Binding-site contacts:
Ligand atom C20 contacts residue GLU21 of chain 1.F at 3.6 Å.
Ligand atom N9 contacts residue GLY27 of chain 1.F at 3.2 Å (h-bond).
Ligand atom C14 contacts residue THR28 of chain 1.H at 3.5 Å.
Ligand atom N9 contacts residue GLY29 of chain 1.F at 3.6 Å.
Ligand atom S1 contacts residue GLY27 of chain 1.F at 3.8 Å.
Ligand atom O17 contacts residue GLY22 of chain 1.F at 3.7 Å.
Ligand atom O16 contacts residue GLY29 of chain 1.F at 3.2 Å.
Ligand atom C20 contacts residue GLY22 of chain 1.F at 3.7 Å.
Ligand atom C20 contacts residue VAL18 of chain 1.F at 3.3 Å (hydrophobic).
Ligand atom O15 contacts residue GLY27 of chain 1.F at 3.1 Å.
Ligand atom N11 contacts residue 95S1 of chain 1.P at 3.8 Å.
Ligand atom N11 contacts residue ARG23 of chain 1.F at 3.8 Å.
Ligand atom N4 contacts residue GLY22 of chain 1.F at 3.9 Å.
Ligand atom N4 contacts residue THR28 of chain 1.F at 3.5 Å (h-bond).
Ligand atom O16 contacts residue THR32 of chain 1.F at 3.0 Å (h-bond).
Ligand atom O15 contacts residue GLY29 of chain 1.F at 3.9 Å.
Ligand atom N4 contacts residue GLY29 of chain 1.F at 3.0 Å (h-bond).
Ligand atom C7 contacts residue GLY27 of chain 1.F at 3.7 Å.
Ligand atom C2 contacts residue GLY22 of chain 1.F at 3.6 Å.
Ligand atom O17 contacts residue GLY29 of chain 1.F at 3.3 Å.
Ligand atom C7 contacts residue GLY29 of chain 1.F at 3.2 Å.
Ligand atom S5 contacts residue 95S1 of chain 1.P at 3.8 Å.
Ligand atom C8 contacts residue GLY22 of chain 1.F at 3.4 Å.
Ligand atom BR19 contacts residue GLY29 of chain 1.H at 3.9 Å.
Ligand atom O21 contacts residue LEU31 of chain 1.F at 3.5 Å.
Ligand atom N9 contacts residue GLY22 of chain 1.F at 3.5 Å (h-bond).
Ligand atom O16 contacts residue LEU31 of chain 1.F at 3.0 Å (h-bond).
Ligand atom C14 contacts residue 95S1 of chain 1.P at 3.8 Å.
Ligand atom C12 contacts residue GLY22 of chain 1.F at 3.6 Å.
Ligand atom O15 contacts residue THR28 of chain 1.F at 3.4 Å (h-bond).
Ligand atom BR19 contacts residue MET19 of chain 1.F at 3.8 Å.
Ligand atom C14 contacts residue ARG23 of chain 1.F at 3.5 Å.
Ligand atom N4 contacts residue GLY27 of chain 1.F at 3.0 Å.
Ligand atom C13 contacts residue 95S1 of chain 1.P at 3.8 Å.
Ligand atom O16 contacts residue GLU30 of chain 1.F at 3.5 Å (salt-bridge).
Ligand atom S1 contacts residue GLY29 of chain 1.F at 3.6 Å.
Ligand atom C23 contacts residue MET178 of chain 1.F at 3.6 Å (hydrophobic).
Ligand atom C8 contacts residue THR32 of chain 1.F at 3.3 Å.
Ligand atom C7 contacts residue GLY22 of chain 1.F at 3.5 Å.
Ligand atom O17 contacts residue THR32 of chain 1.F at 2.7 Å (h-bond).

Sequence of chain 1.H:
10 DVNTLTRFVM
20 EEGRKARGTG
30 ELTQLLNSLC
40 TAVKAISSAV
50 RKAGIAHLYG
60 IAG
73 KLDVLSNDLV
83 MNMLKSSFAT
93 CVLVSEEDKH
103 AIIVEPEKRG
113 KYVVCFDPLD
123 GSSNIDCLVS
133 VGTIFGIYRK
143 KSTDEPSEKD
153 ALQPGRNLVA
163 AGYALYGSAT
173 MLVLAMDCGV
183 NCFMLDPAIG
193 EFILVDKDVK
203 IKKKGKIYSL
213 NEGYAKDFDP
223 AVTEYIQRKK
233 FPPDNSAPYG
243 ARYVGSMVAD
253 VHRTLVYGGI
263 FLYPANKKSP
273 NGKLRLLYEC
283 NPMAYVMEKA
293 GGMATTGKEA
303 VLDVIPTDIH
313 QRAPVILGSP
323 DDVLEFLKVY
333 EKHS

The small molecule below binds the protein below.
Small molecule (SMILES): COCCc1sc(S(=O)(=O)NC(=O)Nc2ncc(Br)s2)cc1C

Sequence of chain 1.F:
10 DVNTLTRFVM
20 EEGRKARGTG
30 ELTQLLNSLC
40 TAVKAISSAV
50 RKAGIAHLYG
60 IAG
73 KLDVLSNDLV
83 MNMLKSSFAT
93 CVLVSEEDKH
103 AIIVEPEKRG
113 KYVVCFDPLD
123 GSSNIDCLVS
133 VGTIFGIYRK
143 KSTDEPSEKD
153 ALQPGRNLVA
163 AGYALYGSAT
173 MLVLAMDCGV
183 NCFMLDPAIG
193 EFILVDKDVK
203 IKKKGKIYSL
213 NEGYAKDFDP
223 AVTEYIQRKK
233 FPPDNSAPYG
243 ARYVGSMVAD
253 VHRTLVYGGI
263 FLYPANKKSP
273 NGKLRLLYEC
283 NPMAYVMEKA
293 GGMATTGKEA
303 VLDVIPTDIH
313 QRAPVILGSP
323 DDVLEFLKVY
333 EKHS